Sequence of chain 1.A:
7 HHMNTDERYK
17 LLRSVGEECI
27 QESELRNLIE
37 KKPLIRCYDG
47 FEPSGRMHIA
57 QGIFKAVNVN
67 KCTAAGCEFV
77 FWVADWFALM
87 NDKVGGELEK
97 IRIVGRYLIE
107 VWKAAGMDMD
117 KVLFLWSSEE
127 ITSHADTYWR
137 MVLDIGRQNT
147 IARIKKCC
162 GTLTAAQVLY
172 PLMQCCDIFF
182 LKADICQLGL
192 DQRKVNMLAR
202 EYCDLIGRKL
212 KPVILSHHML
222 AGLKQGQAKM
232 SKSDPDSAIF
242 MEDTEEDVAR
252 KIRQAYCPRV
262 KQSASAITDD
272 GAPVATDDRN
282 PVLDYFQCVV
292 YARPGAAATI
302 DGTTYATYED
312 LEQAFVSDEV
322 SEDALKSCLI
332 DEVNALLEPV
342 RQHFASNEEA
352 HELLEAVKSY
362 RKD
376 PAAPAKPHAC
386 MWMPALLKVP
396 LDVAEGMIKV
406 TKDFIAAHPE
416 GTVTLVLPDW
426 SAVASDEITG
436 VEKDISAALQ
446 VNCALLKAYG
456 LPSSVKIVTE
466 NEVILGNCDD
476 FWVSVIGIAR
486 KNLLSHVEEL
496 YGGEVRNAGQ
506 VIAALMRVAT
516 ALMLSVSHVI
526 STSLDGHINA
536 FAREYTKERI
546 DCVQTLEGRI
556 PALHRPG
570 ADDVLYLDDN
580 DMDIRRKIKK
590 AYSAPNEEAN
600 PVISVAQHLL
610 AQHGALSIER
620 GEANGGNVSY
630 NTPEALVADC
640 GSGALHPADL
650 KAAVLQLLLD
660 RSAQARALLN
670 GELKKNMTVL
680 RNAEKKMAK

Binding-site contacts:
Ligand atom N contacts residue GLN193 of chain 1.A at 3.2 Å (h-bond).
Ligand atom OH contacts residue GLN175 of chain 1.A at 3.7 Å.
Ligand atom O contacts residue GLU48 of chain 1.A at 2.8 Å (salt-bridge).
Ligand atom CE2 contacts residue GLN175 of chain 1.A at 3.5 Å.
Ligand atom CZ contacts residue GLY46 of chain 1.A at 4.3 Å.
Ligand atom CA contacts residue GLN175 of chain 1.A at 4.2 Å.
Ligand atom CD1 contacts residue GLN175 of chain 1.A at 4.2 Å.
Ligand atom OH contacts residue TRP78 of chain 1.A at 3.4 Å.
Ligand atom CZ contacts residue ASP178 of chain 1.A at 3.5 Å.
Ligand atom C contacts residue GLU48 of chain 1.A at 4.1 Å.
Ligand atom OH contacts residue ASP178 of chain 1.A at 2.7 Å (salt-bridge).
Ligand atom CD1 contacts residue ALA80 of chain 1.A at 3.9 Å (hydrophobic).
Ligand atom CZ contacts residue TYR44 of chain 1.A at 3.6 Å (hydrophobic).
Ligand atom C contacts residue GLN193 of chain 1.A at 3.8 Å.
Ligand atom CG contacts residue PHE47 of chain 1.A at 4.1 Å (hydrophobic).
Ligand atom CA contacts residue GLN193 of chain 1.A at 3.0 Å.
Ligand atom CE2 contacts residue TYR44 of chain 1.A at 3.5 Å (hydrophobic).
Ligand atom CE1 contacts residue ALA80 of chain 1.A at 4.3 Å (hydrophobic).
Ligand atom CG contacts residue GLY46 of chain 1.A at 3.9 Å.
Ligand atom CB contacts residue PHE47 of chain 1.A at 4.0 Å (hydrophobic).
Ligand atom OH contacts residue TYR44 of chain 1.A at 2.9 Å (h-bond).
Ligand atom N contacts residue GLN175 of chain 1.A at 2.9 Å (h-bond).
Ligand atom CG contacts residue GLN175 of chain 1.A at 4.0 Å.
Ligand atom CD2 contacts residue GLY46 of chain 1.A at 3.5 Å.
Ligand atom CB contacts residue GLY46 of chain 1.A at 3.8 Å.
Ligand atom CD2 contacts residue LEU189 of chain 1.A at 3.9 Å (hydrophobic).
Ligand atom CE1 contacts residue GLN175 of chain 1.A at 3.9 Å.
Ligand atom CZ contacts residue GLN175 of chain 1.A at 3.6 Å.
Ligand atom CD2 contacts residue GLN193 of chain 1.A at 4.4 Å.
Ligand atom CE1 contacts residue TRP78 of chain 1.A at 3.8 Å (hydrophobic).
Ligand atom CE2 contacts residue GLY46 of chain 1.A at 3.6 Å.
Ligand atom CD2 contacts residue PHE47 of chain 1.A at 4.2 Å (hydrophobic).
Ligand atom CZ contacts residue TRP78 of chain 1.A at 3.8 Å (hydrophobic).
Ligand atom CB contacts residue GLN193 of chain 1.A at 4.2 Å.
Ligand atom CE2 contacts residue LEU189 of chain 1.A at 3.7 Å (hydrophobic).
Ligand atom CD2 contacts residue GLN175 of chain 1.A at 3.5 Å.
Ligand atom CE1 contacts residue ASP178 of chain 1.A at 3.4 Å.

A small-molecule ligand and the protein it binds are described below.
Small molecule (SMILES): N[C@H](CO)Cc1ccc(O)cc1